Sequence of chain 1.A:
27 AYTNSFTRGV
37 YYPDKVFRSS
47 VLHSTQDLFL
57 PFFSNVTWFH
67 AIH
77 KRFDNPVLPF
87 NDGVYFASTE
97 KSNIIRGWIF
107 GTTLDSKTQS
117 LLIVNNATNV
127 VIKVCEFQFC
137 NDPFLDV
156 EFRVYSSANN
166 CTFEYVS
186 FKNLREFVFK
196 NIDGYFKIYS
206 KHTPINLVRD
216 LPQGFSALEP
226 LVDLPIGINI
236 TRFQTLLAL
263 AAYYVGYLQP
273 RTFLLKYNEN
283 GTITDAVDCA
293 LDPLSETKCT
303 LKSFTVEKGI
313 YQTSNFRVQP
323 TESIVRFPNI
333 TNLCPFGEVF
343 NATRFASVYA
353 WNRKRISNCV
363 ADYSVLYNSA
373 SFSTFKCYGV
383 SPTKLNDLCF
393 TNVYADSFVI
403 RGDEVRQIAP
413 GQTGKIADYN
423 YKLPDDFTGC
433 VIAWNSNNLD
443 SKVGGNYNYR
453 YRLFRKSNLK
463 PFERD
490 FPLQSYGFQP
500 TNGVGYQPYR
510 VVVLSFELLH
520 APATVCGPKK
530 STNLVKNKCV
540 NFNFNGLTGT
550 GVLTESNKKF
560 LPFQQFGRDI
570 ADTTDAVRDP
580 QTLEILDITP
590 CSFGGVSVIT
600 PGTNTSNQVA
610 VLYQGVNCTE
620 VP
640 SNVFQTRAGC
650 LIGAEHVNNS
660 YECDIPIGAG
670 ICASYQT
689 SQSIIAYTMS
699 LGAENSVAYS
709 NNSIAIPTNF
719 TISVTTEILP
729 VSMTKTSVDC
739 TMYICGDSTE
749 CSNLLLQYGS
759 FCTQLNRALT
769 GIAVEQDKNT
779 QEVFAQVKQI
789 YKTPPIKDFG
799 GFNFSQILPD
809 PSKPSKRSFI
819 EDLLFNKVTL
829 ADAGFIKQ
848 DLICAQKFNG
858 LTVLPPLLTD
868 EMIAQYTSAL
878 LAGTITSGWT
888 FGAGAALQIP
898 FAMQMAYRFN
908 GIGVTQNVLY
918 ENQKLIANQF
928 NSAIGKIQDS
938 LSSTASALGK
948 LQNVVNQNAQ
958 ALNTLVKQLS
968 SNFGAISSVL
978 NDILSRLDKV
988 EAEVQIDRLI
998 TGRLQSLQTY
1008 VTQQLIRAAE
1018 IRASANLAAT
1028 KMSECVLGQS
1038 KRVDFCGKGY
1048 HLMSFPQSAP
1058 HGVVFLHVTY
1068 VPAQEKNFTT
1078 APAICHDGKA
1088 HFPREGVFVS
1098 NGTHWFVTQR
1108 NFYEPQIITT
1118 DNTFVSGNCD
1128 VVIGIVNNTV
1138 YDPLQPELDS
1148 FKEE

Sequence of chain 1.C:
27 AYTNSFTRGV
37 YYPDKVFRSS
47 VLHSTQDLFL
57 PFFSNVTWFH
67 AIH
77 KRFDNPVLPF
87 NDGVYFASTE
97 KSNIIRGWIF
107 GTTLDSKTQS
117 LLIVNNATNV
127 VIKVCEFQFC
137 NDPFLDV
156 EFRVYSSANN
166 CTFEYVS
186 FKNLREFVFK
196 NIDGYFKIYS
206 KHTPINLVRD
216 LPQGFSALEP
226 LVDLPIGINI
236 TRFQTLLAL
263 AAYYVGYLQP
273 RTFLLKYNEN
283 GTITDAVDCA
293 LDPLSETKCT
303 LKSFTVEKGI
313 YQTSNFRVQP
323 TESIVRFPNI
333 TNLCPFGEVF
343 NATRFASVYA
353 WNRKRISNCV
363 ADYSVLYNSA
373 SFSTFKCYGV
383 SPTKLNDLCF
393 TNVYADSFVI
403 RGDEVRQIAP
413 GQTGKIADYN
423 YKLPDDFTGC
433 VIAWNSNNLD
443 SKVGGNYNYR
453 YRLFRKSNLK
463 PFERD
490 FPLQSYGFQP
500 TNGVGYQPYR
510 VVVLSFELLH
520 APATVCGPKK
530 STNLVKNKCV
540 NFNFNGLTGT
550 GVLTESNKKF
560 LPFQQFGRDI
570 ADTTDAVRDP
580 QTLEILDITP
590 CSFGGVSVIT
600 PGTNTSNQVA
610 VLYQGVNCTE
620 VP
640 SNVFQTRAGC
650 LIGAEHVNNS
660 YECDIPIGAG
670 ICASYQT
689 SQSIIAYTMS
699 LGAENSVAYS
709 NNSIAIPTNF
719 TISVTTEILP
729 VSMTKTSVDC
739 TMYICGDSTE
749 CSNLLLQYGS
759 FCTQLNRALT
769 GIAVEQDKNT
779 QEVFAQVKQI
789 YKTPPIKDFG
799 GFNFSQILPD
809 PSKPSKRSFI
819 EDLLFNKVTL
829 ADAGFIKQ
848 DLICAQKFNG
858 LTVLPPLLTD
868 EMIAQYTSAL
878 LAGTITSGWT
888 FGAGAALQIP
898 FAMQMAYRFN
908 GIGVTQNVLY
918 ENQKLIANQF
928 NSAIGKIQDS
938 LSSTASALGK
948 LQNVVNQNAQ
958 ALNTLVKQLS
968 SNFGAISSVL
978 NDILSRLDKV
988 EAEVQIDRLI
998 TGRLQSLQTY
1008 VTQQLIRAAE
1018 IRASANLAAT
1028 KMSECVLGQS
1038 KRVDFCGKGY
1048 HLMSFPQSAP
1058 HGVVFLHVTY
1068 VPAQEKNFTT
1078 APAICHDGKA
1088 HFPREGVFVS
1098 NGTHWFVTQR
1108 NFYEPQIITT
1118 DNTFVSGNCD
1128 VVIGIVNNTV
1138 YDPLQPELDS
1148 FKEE

This small molecule binds to this protein.
Small molecule (SMILES): CC(=O)N[C@@H]1[C@@H](O)[C@H](O)[C@@H](CO)O[C@H]1O

Binding-site contacts:
Ligand atom C1 contacts residue ASP796 of chain 1.A at 3.4 Å.
Ligand atom O7 contacts residue ASP796 of chain 1.A at 3.9 Å.
Ligand atom C4 contacts residue ASN709 of chain 1.C at 4.2 Å.
Ligand atom C5 contacts residue ASN709 of chain 1.C at 3.7 Å.
Ligand atom C1 contacts residue ASN709 of chain 1.C at 1.4 Å.
Ligand atom C2 contacts residue ASN709 of chain 1.C at 2.4 Å.
Ligand atom C2 contacts residue ASP796 of chain 1.A at 3.9 Å.
Ligand atom C7 contacts residue ASN709 of chain 1.C at 3.4 Å.
Ligand atom C8 contacts residue ASN709 of chain 1.C at 4.5 Å.
Ligand atom O7 contacts residue ASN709 of chain 1.C at 3.5 Å (h-bond).
Ligand atom C8 contacts residue GLY1131 of chain 1.C at 3.8 Å.
Ligand atom C3 contacts residue ASN709 of chain 1.C at 3.8 Å.
Ligand atom O5 contacts residue ASP796 of chain 1.A at 3.4 Å (salt-bridge).
Ligand atom N2 contacts residue ASN709 of chain 1.C at 2.9 Å (h-bond).
Ligand atom O5 contacts residue ASN709 of chain 1.C at 2.4 Å (h-bond).
Ligand atom C8 contacts residue ILE1130 of chain 1.C at 4.2 Å (hydrophobic).